Sequence of chain 1.J:
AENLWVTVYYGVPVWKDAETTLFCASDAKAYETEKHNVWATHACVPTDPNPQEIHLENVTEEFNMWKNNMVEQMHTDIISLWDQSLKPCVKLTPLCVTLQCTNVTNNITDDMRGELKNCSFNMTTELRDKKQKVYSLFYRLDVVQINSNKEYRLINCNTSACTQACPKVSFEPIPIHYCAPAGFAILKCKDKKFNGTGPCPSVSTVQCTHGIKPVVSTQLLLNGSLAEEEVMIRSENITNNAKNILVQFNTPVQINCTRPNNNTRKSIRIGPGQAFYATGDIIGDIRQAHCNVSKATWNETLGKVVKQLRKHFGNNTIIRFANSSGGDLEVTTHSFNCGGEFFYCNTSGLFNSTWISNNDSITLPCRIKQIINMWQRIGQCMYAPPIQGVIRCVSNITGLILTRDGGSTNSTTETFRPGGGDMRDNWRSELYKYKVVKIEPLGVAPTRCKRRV

The small molecule below binds the protein below.
Small molecule (SMILES): CC(=O)N[C@H]1[C@H](O[C@H]2[C@H](O)[C@@H](NC(C)=O)CO[C@@H]2CO)O[C@H](CO)[C@@H](O[C@@H]2O[C@H](CO)[C@@H](O)[C@H](O)[C@@H]2O)[C@@H]1O

Binding-site contacts:
Ligand atom C2 contacts residue ASN118 of chain 1.J at 2.5 Å.
Ligand atom C8 contacts residue ASP290 of chain 1.J at 3.4 Å.
Ligand atom C7 contacts residue ASN118 of chain 1.J at 4.0 Å.
Ligand atom C7 contacts residue THR105 of chain 1.J at 4.1 Å.
Ligand atom C3 contacts residue TYR135 of chain 1.J at 3.6 Å (hydrophobic).
Ligand atom C8 contacts residue LEU137 of chain 1.J at 3.8 Å (hydrophobic).
Ligand atom C4 contacts residue ASN118 of chain 1.J at 4.2 Å.
Ligand atom N2 contacts residue ASN118 of chain 1.J at 2.9 Å (h-bond).
Ligand atom C7 contacts residue VAL104 of chain 1.J at 4.3 Å (hydrophobic).
Ligand atom C8 contacts residue VAL104 of chain 1.J at 3.9 Å (hydrophobic).
Ligand atom C5 contacts residue TYR135 of chain 1.J at 4.1 Å (hydrophobic).
Ligand atom N2 contacts residue TYR135 of chain 1.J at 3.8 Å.
Ligand atom C8 contacts residue GLY289 of chain 1.J at 4.3 Å.
Ligand atom C1 contacts residue TYR135 of chain 1.J at 3.8 Å (hydrophobic).
Ligand atom C4 contacts residue TYR135 of chain 1.J at 4.4 Å (hydrophobic).
Ligand atom C8 contacts residue ILE291 of chain 1.J at 4.4 Å (hydrophobic).
Ligand atom C7 contacts residue ASP290 of chain 1.J at 4.0 Å.
Ligand atom O7 contacts residue THR105 of chain 1.J at 3.2 Å.
Ligand atom O7 contacts residue ASP290 of chain 1.J at 3.9 Å.
Ligand atom N2 contacts residue LEU137 of chain 1.J at 4.2 Å.
Ligand atom C1 contacts residue ASN118 of chain 1.J at 1.4 Å.
Ligand atom C5 contacts residue ASN118 of chain 1.J at 3.6 Å.
Ligand atom O5 contacts residue TYR135 of chain 1.J at 4.4 Å.
Ligand atom C3 contacts residue ASN118 of chain 1.J at 3.8 Å.
Ligand atom C6 contacts residue ASN118 of chain 1.J at 4.4 Å.
Ligand atom C2 contacts residue TYR135 of chain 1.J at 4.0 Å (hydrophobic).
Ligand atom O4 contacts residue TYR135 of chain 1.J at 4.5 Å.
Ligand atom O5 contacts residue ASN118 of chain 1.J at 2.3 Å (h-bond).